A protein and the small-molecule ligand that binds it are described below.
Small molecule (SMILES): CNC(=O)Cc1ccccc1NC(=O)c1nc(C2CC2)ccc1Nc1cncnc1

Sequence of chain 1.A:
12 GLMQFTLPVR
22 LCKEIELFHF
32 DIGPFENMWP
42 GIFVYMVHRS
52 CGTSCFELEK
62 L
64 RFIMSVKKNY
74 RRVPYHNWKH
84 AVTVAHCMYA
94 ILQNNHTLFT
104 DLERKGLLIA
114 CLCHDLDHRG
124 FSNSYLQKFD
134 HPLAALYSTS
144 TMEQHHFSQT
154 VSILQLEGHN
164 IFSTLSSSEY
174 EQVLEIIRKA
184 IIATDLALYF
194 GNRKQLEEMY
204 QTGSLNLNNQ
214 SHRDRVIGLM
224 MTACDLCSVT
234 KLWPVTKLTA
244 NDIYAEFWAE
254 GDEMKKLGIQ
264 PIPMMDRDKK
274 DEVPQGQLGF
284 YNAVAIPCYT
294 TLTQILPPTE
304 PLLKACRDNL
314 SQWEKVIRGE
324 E

Binding-site contacts:
Ligand atom C22 contacts residue THR239 of chain 1.A at 3.3 Å.
Ligand atom C19 contacts residue ILE246 of chain 1.A at 3.9 Å (hydrophobic).
Ligand atom N8 contacts residue PHE283 of chain 1.A at 3.8 Å.
Ligand atom C13 contacts residue MET267 of chain 1.A at 3.7 Å (hydrophobic).
Ligand atom N16 contacts residue THR242 of chain 1.A at 3.8 Å.
Ligand atom C4 contacts residue PHE283 of chain 1.A at 3.6 Å (hydrophobic).
Ligand atom C13 contacts residue PHE283 of chain 1.A at 3.6 Å (hydrophobic).
Ligand atom C9 contacts residue LEU189 of chain 1.A at 3.6 Å (hydrophobic).
Ligand atom C6 contacts residue LEU229 of chain 1.A at 3.9 Å (hydrophobic).
Ligand atom C26 contacts residue GLN280 of chain 1.A at 3.5 Å.
Ligand atom C7 contacts residue LEU229 of chain 1.A at 3.8 Å (hydrophobic).
Ligand atom C29 contacts residue TYR247 of chain 1.A at 3.0 Å (hydrophobic).
Ligand atom C22 contacts residue ALA243 of chain 1.A at 3.6 Å (hydrophobic).
Ligand atom C26 contacts residue MET267 of chain 1.A at 3.9 Å (hydrophobic).
Ligand atom N17 contacts residue ALA243 of chain 1.A at 3.7 Å.
Ligand atom O15 contacts residue GLN280 of chain 1.A at 2.8 Å (h-bond).
Ligand atom C1 contacts residue PHE283 of chain 1.A at 3.6 Å (hydrophobic).
Ligand atom C24 contacts residue GLN280 of chain 1.A at 3.3 Å.
Ligand atom N23 contacts residue LEU189 of chain 1.A at 4.0 Å.
Ligand atom C29 contacts residue GLY279 of chain 1.A at 3.4 Å.
Ligand atom C26 contacts residue TYR247 of chain 1.A at 3.1 Å (hydrophobic).
Ligand atom C30 contacts residue GLY279 of chain 1.A at 3.2 Å.
Ligand atom C11 contacts residue PHE283 of chain 1.A at 3.8 Å (hydrophobic).
Ligand atom C3 contacts residue PHE283 of chain 1.A at 3.8 Å (hydrophobic).
Ligand atom N17 contacts residue THR239 of chain 1.A at 3.2 Å (h-bond).
Ligand atom C14 contacts residue PHE283 of chain 1.A at 3.1 Å (hydrophobic).
Ligand atom C24 contacts residue VAL232 of chain 1.A at 3.9 Å (hydrophobic).
Ligand atom C22 contacts residue THR242 of chain 1.A at 3.8 Å.
Ligand atom C3 contacts residue GLN280 of chain 1.A at 3.9 Å.
Ligand atom C25 contacts residue ILE246 of chain 1.A at 3.9 Å (hydrophobic).
Ligand atom O15 contacts residue PHE283 of chain 1.A at 3.7 Å.
Ligand atom N2 contacts residue PHE283 of chain 1.A at 3.9 Å.
Ligand atom C20 contacts residue LEU229 of chain 1.A at 3.8 Å (hydrophobic).
Ligand atom N5 contacts residue PHE283 of chain 1.A at 3.6 Å.
Ligand atom C19 contacts residue VAL232 of chain 1.A at 4.0 Å (hydrophobic).
Ligand atom C22 contacts residue SER231 of chain 1.A at 3.6 Å.
Ligand atom C29 contacts residue MET267 of chain 1.A at 3.4 Å (hydrophobic).
Ligand atom N16 contacts residue SER231 of chain 1.A at 3.1 Å.
Ligand atom C30 contacts residue MET267 of chain 1.A at 3.4 Å (hydrophobic).
Ligand atom C27 contacts residue MET267 of chain 1.A at 3.2 Å (hydrophobic).